Sequence of chain 1.B:
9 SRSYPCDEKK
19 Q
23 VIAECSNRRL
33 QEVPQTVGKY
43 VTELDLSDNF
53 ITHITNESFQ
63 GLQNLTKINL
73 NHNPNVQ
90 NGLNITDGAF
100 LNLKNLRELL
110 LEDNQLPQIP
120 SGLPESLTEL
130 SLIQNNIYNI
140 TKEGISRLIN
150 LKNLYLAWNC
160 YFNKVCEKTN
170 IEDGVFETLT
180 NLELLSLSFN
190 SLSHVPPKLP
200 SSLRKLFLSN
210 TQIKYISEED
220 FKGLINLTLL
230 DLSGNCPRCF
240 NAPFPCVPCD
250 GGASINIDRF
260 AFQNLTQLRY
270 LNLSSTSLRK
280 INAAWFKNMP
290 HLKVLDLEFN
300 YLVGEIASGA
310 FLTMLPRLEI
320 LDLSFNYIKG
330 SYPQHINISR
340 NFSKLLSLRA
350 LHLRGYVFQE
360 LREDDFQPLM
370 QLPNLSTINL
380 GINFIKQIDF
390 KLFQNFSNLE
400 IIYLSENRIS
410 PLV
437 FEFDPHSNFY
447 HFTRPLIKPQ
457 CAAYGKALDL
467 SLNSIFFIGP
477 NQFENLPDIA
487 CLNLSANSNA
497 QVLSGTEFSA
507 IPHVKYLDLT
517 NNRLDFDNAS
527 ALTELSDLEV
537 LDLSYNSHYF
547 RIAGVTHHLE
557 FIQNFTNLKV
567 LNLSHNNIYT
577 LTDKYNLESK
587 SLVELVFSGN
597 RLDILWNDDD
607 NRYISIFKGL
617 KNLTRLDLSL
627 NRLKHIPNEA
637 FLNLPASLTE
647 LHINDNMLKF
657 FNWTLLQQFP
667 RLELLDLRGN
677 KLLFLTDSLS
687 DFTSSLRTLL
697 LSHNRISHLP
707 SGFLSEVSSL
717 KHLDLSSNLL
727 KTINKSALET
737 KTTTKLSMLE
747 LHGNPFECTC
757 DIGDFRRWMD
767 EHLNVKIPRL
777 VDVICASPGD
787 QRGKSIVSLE

A protein and the small-molecule ligand that binds it are described below.
Small molecule (SMILES): CC(=O)N[C@H]1[C@H](O[C@H]2[C@H](O)[C@@H](NC(C)=O)CO[C@@H]2CO)O[C@H](CO)[C@@H](O[C@@H]2O[C@H](CO)[C@@H](O)[C@H](O)[C@@H]2O)[C@@H]1O

Binding-site contacts:
Ligand atom N2 contacts residue SER540 of chain 1.B at 3.8 Å.
Ligand atom C6 contacts residue GLU590 of chain 1.B at 3.5 Å.
Ligand atom C1 contacts residue LYS454 of chain 1.B at 3.7 Å.
Ligand atom C7 contacts residue ASP538 of chain 1.B at 3.6 Å.
Ligand atom C3 contacts residue GLN456 of chain 1.B at 3.4 Å.
Ligand atom C8 contacts residue SER540 of chain 1.B at 3.7 Å.
Ligand atom O3 contacts residue GLN456 of chain 1.B at 2.7 Å (h-bond).
Ligand atom O5 contacts residue GLN456 of chain 1.B at 3.5 Å (h-bond).
Ligand atom C7 contacts residue SER540 of chain 1.B at 3.8 Å.
Ligand atom C4 contacts residue GLN456 of chain 1.B at 3.5 Å.
Ligand atom C2 contacts residue LYS454 of chain 1.B at 3.8 Å.
Ligand atom O7 contacts residue GLN456 of chain 1.B at 3.3 Å.
Ligand atom O7 contacts residue ASN568 of chain 1.B at 3.9 Å.
Ligand atom C2 contacts residue ASP538 of chain 1.B at 3.5 Å.
Ligand atom O3 contacts residue LYS454 of chain 1.B at 2.9 Å (salt-bridge).
Ligand atom C2 contacts residue GLN456 of chain 1.B at 3.6 Å.
Ligand atom C7 contacts residue TYR512 of chain 1.B at 3.9 Å (hydrophobic).
Ligand atom O4 contacts residue LYS454 of chain 1.B at 3.0 Å (salt-bridge).
Ligand atom O5 contacts residue LYS454 of chain 1.B at 3.8 Å.
Ligand atom C5 contacts residue ASN568 of chain 1.B at 3.6 Å.
Ligand atom C8 contacts residue ASP538 of chain 1.B at 3.6 Å.
Ligand atom O7 contacts residue TYR512 of chain 1.B at 2.9 Å (h-bond).
Ligand atom C2 contacts residue ASN568 of chain 1.B at 2.4 Å.
Ligand atom O7 contacts residue LYS454 of chain 1.B at 3.4 Å (salt-bridge).
Ligand atom C1 contacts residue ASP538 of chain 1.B at 3.6 Å.
Ligand atom N2 contacts residue ASP538 of chain 1.B at 2.7 Å (salt-bridge).
Ligand atom C3 contacts residue ASN568 of chain 1.B at 3.8 Å.
Ligand atom C8 contacts residue VAL536 of chain 1.B at 4.0 Å (hydrophobic).
Ligand atom C1 contacts residue ASN568 of chain 1.B at 1.4 Å.
Ligand atom C3 contacts residue ASP538 of chain 1.B at 3.9 Å.
Ligand atom C3 contacts residue LYS454 of chain 1.B at 3.4 Å.
Ligand atom C4 contacts residue LYS454 of chain 1.B at 3.8 Å.
Ligand atom C7 contacts residue ASN568 of chain 1.B at 3.6 Å.
Ligand atom C6 contacts residue VAL566 of chain 1.B at 3.6 Å (hydrophobic).
Ligand atom O5 contacts residue ASN568 of chain 1.B at 2.3 Å (h-bond).
Ligand atom O6 contacts residue GLU590 of chain 1.B at 2.8 Å (salt-bridge).
Ligand atom O5 contacts residue VAL592 of chain 1.B at 3.7 Å.
Ligand atom N2 contacts residue ASN568 of chain 1.B at 2.9 Å (h-bond).
Ligand atom C7 contacts residue GLN456 of chain 1.B at 3.9 Å.
Ligand atom O6 contacts residue VAL592 of chain 1.B at 3.8 Å.